Binding-site contacts:
Ligand atom O1 contacts residue PHE31 of chain 1.A at 3.4 Å.
Ligand atom N3 contacts residue ALA7 of chain 1.A at 3.5 Å.
Ligand atom DN22 contacts residue THR113 of chain 1.A at 2.6 Å.
Ligand atom C8A contacts residue NDP1 of chain 1.E at 3.7 Å.
Ligand atom DN21 contacts residue ILE5 of chain 1.A at 3.4 Å.
Ligand atom C8A contacts residue PHE31 of chain 1.A at 3.4 Å (hydrophobic).
Ligand atom C9 contacts residue NDP1 of chain 1.E at 3.5 Å.
Ligand atom C7 contacts residue NDP1 of chain 1.E at 3.2 Å.
Ligand atom N1 contacts residue PHE31 of chain 1.A at 3.5 Å.
Ligand atom O4 contacts residue ASP27 of chain 1.A at 3.6 Å (salt-bridge).
Ligand atom C2 contacts residue ASP27 of chain 1.A at 3.6 Å.
Ligand atom DN21 contacts residue ALA6 of chain 1.A at 3.2 Å.
Ligand atom N8 contacts residue ILE5 of chain 1.A at 3.6 Å.
Ligand atom OE1 contacts residue LYS32 of chain 1.A at 3.6 Å.
Ligand atom N8 contacts residue TYR100 of chain 1.A at 3.6 Å.
Ligand atom C11 contacts residue ARG52 of chain 1.A at 3.6 Å.
Ligand atom NA2 contacts residue ALA6 of chain 1.A at 3.6 Å (h-bond).
Ligand atom CT contacts residue ARG57 of chain 1.A at 2.7 Å.
Ligand atom O4 contacts residue LEU28 of chain 1.A at 3.5 Å.
Ligand atom NA2 contacts residue THR113 of chain 1.A at 3.4 Å.
Ligand atom O contacts residue ARG52 of chain 1.A at 1.6 Å.
Ligand atom N1 contacts residue ALA6 of chain 1.A at 3.6 Å.
Ligand atom C4 contacts residue ASP27 of chain 1.A at 3.6 Å.
Ligand atom O2 contacts residue ARG57 of chain 1.A at 1.9 Å.
Ligand atom DN21 contacts residue THR113 of chain 1.A at 3.5 Å.
Ligand atom N8 contacts residue PHE31 of chain 1.A at 3.4 Å.
Ligand atom C contacts residue ARG52 of chain 1.A at 2.6 Å.
Ligand atom O1 contacts residue ARG57 of chain 1.A at 1.8 Å.
Ligand atom C16 contacts residue PHE31 of chain 1.A at 3.4 Å (hydrophobic).
Ligand atom C7 contacts residue PHE31 of chain 1.A at 3.6 Å (hydrophobic).
Ligand atom DN contacts residue PHE31 of chain 1.A at 3.4 Å.
Ligand atom N3 contacts residue ASP27 of chain 1.A at 2.7 Å (salt-bridge).
Ligand atom C6 contacts residue NDP1 of chain 1.E at 3.3 Å.
Ligand atom NA2 contacts residue ASP27 of chain 1.A at 3.0 Å (salt-bridge).
Ligand atom DN22 contacts residue ASP27 of chain 1.A at 2.1 Å.
Ligand atom DN21 contacts residue TRP30 of chain 1.A at 3.6 Å.
Ligand atom O4 contacts residue MET20 of chain 1.A at 3.0 Å.
Ligand atom C7 contacts residue ILE94 of chain 1.A at 3.3 Å (hydrophobic).
Ligand atom DN21 contacts residue ASP27 of chain 1.A at 3.5 Å.
Ligand atom N contacts residue ARG52 of chain 1.A at 3.6 Å.

The small molecule below binds the protein below.
Small molecule (SMILES): Nc1nc(=O)c2c([nH]1)NCC(CNc1ccc(C(=O)N[C@@H](CCC(=O)O)C(=O)O)cc1)=N2

Sequence of chain 1.A:
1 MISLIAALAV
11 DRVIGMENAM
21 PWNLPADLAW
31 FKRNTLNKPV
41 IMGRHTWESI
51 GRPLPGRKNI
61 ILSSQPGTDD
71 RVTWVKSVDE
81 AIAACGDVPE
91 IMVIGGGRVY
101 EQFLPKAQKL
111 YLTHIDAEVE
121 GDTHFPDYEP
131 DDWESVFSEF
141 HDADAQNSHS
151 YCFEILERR